Binding-site contacts:
Ligand atom CE2 contacts residue GLY19 of chain 1.B at 3.6 Å.
Ligand atom O contacts residue LEU34 of chain 1.B at 3.6 Å.
Ligand atom C contacts residue MET35 of chain 1.B at 3.6 Å (hydrophobic).
Ligand atom CA contacts residue CYS168 of chain 1.B at 3.6 Å (hydrophobic).
Ligand atom CE1 contacts residue GLN36 of chain 1.B at 3.5 Å.
Ligand atom CG contacts residue PHE88 of chain 1.B at 3.5 Å (hydrophobic).
Ligand atom O contacts residue CYS168 of chain 1.B at 3.7 Å.
Ligand atom CA contacts residue PHE136 of chain 1.B at 3.6 Å (hydrophobic).
Ligand atom O contacts residue MET35 of chain 1.B at 3.1 Å.
Ligand atom CB contacts residue MET46 of chain 1.B at 3.5 Å (hydrophobic).
Ligand atom CZ contacts residue TYR45 of chain 1.B at 3.6 Å (hydrophobic).
Ligand atom CZ contacts residue ASP33 of chain 1.B at 3.5 Å.
Ligand atom CA contacts residue LEU34 of chain 1.B at 3.6 Å (hydrophobic).
Ligand atom O contacts residue PHE136 of chain 1.B at 3.4 Å.
Ligand atom N contacts residue GLN36 of chain 1.B at 3.0 Å (h-bond).
Ligand atom O contacts residue ASN37 of chain 1.B at 2.9 Å (h-bond).
Ligand atom NH1 contacts residue ASP33 of chain 1.B at 3.1 Å (salt-bridge).
Ligand atom NH1 contacts residue LEU34 of chain 1.B at 3.2 Å (h-bond).
Ligand atom CG contacts residue MET46 of chain 1.B at 3.6 Å (hydrophobic).
Ligand atom CG contacts residue ARG139 of chain 1.B at 3.3 Å.
Ligand atom O contacts residue CYS50 of chain 1.B at 3.5 Å.
Ligand atom CD contacts residue PHE136 of chain 1.B at 3.5 Å (hydrophobic).
Ligand atom C contacts residue GLN36 of chain 1.B at 3.6 Å.
Ligand atom CG contacts residue VAL141 of chain 1.B at 3.5 Å (hydrophobic).
Ligand atom O contacts residue GLN36 of chain 1.B at 2.9 Å (h-bond).
Ligand atom OD2 contacts residue ARG139 of chain 1.B at 2.3 Å (salt-bridge).
Ligand atom NH2 contacts residue ASP33 of chain 1.B at 3.1 Å (salt-bridge).
Ligand atom O contacts residue PHE136 of chain 1.B at 3.5 Å.
Ligand atom N contacts residue PHE136 of chain 1.B at 3.4 Å.
Ligand atom N contacts residue LEU34 of chain 1.B at 2.9 Å (h-bond).
Ligand atom CB contacts residue VAL169 of chain 1.B at 3.4 Å (hydrophobic).
Ligand atom CH2 contacts residue MET53 of chain 1.B at 3.5 Å (hydrophobic).
Ligand atom O contacts residue ARG83 of chain 1.B at 3.0 Å (salt-bridge).
Ligand atom CE2 contacts residue TYR45 of chain 1.B at 3.5 Å (hydrophobic).
Ligand atom CD contacts residue VAL141 of chain 1.B at 3.3 Å (hydrophobic).
Ligand atom CD1 contacts residue GLN36 of chain 1.B at 3.3 Å.
Ligand atom C contacts residue PHE136 of chain 1.B at 3.6 Å (hydrophobic).
Ligand atom N contacts residue MET35 of chain 1.B at 3.7 Å.
Ligand atom CD1 contacts residue MET46 of chain 1.B at 3.7 Å (hydrophobic).
Ligand atom CA contacts residue GLN36 of chain 1.B at 3.2 Å.

A protein and the small-molecule ligand that binds it are described below.
Small molecule (SMILES): CC(C)C[C@H](NC(=O)[C@H](Cc1c[nH]c2ccccc12)NC(=O)CCN)C(=O)N[C@@H](C)C(=O)N[C@@H](Cc1ccc(O)cc1)C(=O)N1CCC[C@H]1C(=O)N[C@@H](CC(=O)O)C(=O)N[C@@H](CO)C(=O)N[C@H](C(=O)N1CCC[C@H]1C(=O)N[C@@H](Cc1ccc(O)cc1)C(=O)N[C@@H](CCCNC(N)=[NH2+])C(=O)N1CCC[C@H]1C(=O)N[C@@H](CCCC[NH3+])C(=O)O)C(C)C

Sequence of chain 1.B:
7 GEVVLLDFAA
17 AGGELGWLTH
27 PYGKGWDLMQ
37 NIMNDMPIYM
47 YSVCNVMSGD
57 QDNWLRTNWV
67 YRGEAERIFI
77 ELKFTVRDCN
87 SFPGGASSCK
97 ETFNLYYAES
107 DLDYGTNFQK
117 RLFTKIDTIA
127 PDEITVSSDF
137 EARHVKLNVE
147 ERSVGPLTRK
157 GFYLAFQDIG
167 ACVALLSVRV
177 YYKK